This small molecule binds to this protein.
Small molecule (SMILES): CC(=O)N[C@H]1[C@H](O[C@H]2[C@H](O)[C@@H](NC(C)=O)CO[C@@H]2CO)O[C@H](CO)[C@@H](O)[C@@H]1O

Binding-site contacts:
Ligand atom C3 contacts residue ASN801 of chain 1.A at 3.8 Å.
Ligand atom C5 contacts residue ASN801 of chain 1.A at 3.6 Å.
Ligand atom O5 contacts residue SER803 of chain 1.A at 3.2 Å (h-bond).
Ligand atom C5 contacts residue SER803 of chain 1.A at 3.5 Å.
Ligand atom C6 contacts residue GLN804 of chain 1.A at 3.8 Å.
Ligand atom O5 contacts residue ASN801 of chain 1.A at 2.3 Å (h-bond).
Ligand atom C2 contacts residue ASN801 of chain 1.A at 2.5 Å.
Ligand atom O6 contacts residue SER803 of chain 1.A at 3.8 Å.
Ligand atom N2 contacts residue ASN801 of chain 1.A at 3.0 Å (h-bond).
Ligand atom O7 contacts residue ASN801 of chain 1.A at 4.0 Å.
Ligand atom C6 contacts residue SER803 of chain 1.A at 4.2 Å.
Ligand atom O5 contacts residue GLN804 of chain 1.A at 4.4 Å.
Ligand atom C8 contacts residue ASN801 of chain 1.A at 4.3 Å.
Ligand atom C4 contacts residue ASN801 of chain 1.A at 4.2 Å.
Ligand atom C1 contacts residue SER803 of chain 1.A at 3.2 Å.
Ligand atom C1 contacts residue ASN801 of chain 1.A at 1.4 Å.
Ligand atom O6 contacts residue GLN804 of chain 1.A at 3.1 Å (h-bond).
Ligand atom C7 contacts residue ASN801 of chain 1.A at 3.7 Å.
Ligand atom C5 contacts residue GLN804 of chain 1.A at 4.2 Å.
Ligand atom O6 contacts residue ASN801 of chain 1.A at 4.5 Å.

Sequence of chain 1.A:
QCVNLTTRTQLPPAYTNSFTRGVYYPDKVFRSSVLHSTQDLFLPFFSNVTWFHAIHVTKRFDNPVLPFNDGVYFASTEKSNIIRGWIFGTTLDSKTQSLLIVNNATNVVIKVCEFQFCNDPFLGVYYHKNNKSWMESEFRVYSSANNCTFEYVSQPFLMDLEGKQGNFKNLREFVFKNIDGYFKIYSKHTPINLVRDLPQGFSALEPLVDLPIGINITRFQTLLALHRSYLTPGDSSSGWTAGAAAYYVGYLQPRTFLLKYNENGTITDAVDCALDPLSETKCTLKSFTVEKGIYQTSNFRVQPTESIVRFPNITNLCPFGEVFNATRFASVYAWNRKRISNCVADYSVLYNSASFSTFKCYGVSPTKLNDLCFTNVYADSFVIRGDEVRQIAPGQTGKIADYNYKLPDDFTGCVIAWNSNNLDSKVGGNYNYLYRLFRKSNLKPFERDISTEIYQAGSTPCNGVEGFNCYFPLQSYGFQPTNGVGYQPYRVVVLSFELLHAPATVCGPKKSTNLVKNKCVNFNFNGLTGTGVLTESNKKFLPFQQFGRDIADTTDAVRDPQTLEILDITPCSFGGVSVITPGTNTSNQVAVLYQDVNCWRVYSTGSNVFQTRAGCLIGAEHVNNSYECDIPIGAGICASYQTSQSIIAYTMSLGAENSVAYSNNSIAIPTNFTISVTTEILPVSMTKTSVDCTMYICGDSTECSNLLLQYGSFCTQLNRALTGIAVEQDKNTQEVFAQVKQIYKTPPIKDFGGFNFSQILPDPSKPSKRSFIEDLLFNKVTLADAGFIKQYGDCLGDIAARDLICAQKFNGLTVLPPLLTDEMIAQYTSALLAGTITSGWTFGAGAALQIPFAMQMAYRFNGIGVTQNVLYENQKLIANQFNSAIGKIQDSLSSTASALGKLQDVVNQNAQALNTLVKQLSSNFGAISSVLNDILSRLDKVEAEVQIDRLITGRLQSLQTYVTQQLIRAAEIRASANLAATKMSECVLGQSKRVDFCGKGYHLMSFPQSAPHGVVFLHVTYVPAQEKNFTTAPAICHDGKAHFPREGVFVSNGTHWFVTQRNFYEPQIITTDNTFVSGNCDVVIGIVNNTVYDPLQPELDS